Binding-site contacts:
Ligand atom O8 contacts residue ZN1 of chain 1.P at 3.0 Å.
Ligand atom C23 contacts residue SER130 of chain 1.C at 3.2 Å.
Ligand atom N10 contacts residue HIS93 of chain 1.C at 3.3 Å (h-bond).
Ligand atom C16 contacts residue SO41 of chain 1.R at 3.1 Å.
Ligand atom CL1 contacts residue LEU197 of chain 1.C at 3.8 Å.
Ligand atom S7 contacts residue THR198 of chain 1.C at 3.8 Å.
Ligand atom CL1 contacts residue VAL141 of chain 1.C at 3.3 Å.
Ligand atom O8 contacts residue HIS91 of chain 1.C at 3.5 Å.
Ligand atom C22 contacts residue SER133 of chain 1.C at 3.4 Å.
Ligand atom N17 contacts residue SER130 of chain 1.C at 3.4 Å (h-bond).
Ligand atom C6 contacts residue LEU197 of chain 1.C at 3.6 Å (hydrophobic).
Ligand atom S7 contacts residue ZN1 of chain 1.P at 3.0 Å.
Ligand atom N10 contacts residue THR198 of chain 1.C at 2.8 Å (h-bond).
Ligand atom C4 contacts residue LEU197 of chain 1.C at 3.8 Å (hydrophobic).
Ligand atom C2 contacts residue THR199 of chain 1.C at 3.3 Å.
Ligand atom CL1 contacts residue VAL119 of chain 1.C at 3.9 Å.
Ligand atom C1 contacts residue HIS91 of chain 1.C at 3.8 Å.
Ligand atom C13 contacts residue SO41 of chain 1.R at 3.3 Å.
Ligand atom C21 contacts residue PRO201 of chain 1.C at 3.6 Å (hydrophobic).
Ligand atom C19 contacts residue SER130 of chain 1.C at 3.6 Å.
Ligand atom C3 contacts residue EDO1 of chain 1.T at 3.7 Å.
Ligand atom O8 contacts residue VAL141 of chain 1.C at 3.8 Å.
Ligand atom N10 contacts residue HIS91 of chain 1.C at 3.1 Å (h-bond).
Ligand atom C5 contacts residue LEU197 of chain 1.C at 3.6 Å (hydrophobic).
Ligand atom N14 contacts residue SO41 of chain 1.R at 3.9 Å.
Ligand atom C5 contacts residue VAL119 of chain 1.C at 3.8 Å (hydrophobic).
Ligand atom C3 contacts residue THR199 of chain 1.C at 3.6 Å.
Ligand atom N10 contacts residue ZN1 of chain 1.P at 1.9 Å.
Ligand atom O9 contacts residue TRP208 of chain 1.C at 3.4 Å.
Ligand atom O8 contacts residue HIS117 of chain 1.C at 3.2 Å (h-bond).
Ligand atom O9 contacts residue THR198 of chain 1.C at 2.9 Å (h-bond).
Ligand atom C21 contacts residue SER133 of chain 1.C at 3.3 Å.
Ligand atom S7 contacts residue HIS91 of chain 1.C at 3.9 Å.
Ligand atom N10 contacts residue HIS117 of chain 1.C at 3.2 Å (h-bond).
Ligand atom S7 contacts residue HIS117 of chain 1.C at 3.8 Å.
Ligand atom O9 contacts residue LEU197 of chain 1.C at 3.4 Å.
Ligand atom C2 contacts residue HIS91 of chain 1.C at 3.5 Å.
Ligand atom O8 contacts residue TRP208 of chain 1.C at 3.7 Å.
Ligand atom C2 contacts residue EDO1 of chain 1.T at 3.9 Å.
Ligand atom C20 contacts residue PRO201 of chain 1.C at 3.7 Å (hydrophobic).

This small molecule binds to this protein.
Small molecule (SMILES): NS(=O)(=O)c1ccc(C(=O)Cn2cnc3ccccc32)cc1Cl

Sequence of chain 1.C:
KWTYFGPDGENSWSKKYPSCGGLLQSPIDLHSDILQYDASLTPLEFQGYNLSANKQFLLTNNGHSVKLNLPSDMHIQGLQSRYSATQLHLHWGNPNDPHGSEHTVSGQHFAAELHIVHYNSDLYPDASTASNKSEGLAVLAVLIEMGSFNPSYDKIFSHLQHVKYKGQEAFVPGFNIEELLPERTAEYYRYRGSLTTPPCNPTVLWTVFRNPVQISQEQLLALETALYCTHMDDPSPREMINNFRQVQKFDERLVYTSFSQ